Sequence of chain 3.B:
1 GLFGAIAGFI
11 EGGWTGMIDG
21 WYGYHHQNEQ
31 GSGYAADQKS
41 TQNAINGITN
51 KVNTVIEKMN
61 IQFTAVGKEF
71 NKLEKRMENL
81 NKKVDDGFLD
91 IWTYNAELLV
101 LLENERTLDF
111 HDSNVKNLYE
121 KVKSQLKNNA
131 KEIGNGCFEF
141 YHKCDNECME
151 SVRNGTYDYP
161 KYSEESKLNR

This protein binds this small molecule.
Small molecule (SMILES): CC(=O)N[C@H]1[C@H](O[C@H]2[C@H](O)[C@@H](NC(C)=O)CO[C@@H]2CO)O[C@H](CO)[C@@H](O[C@@H]2O[C@H](CO)[C@@H](O)[C@H](O)[C@@H]2O)[C@@H]1O

Binding-site contacts:
Ligand atom O7 contacts residue ASN154 of chain 3.B at 2.9 Å (h-bond).
Ligand atom O5 contacts residue ASN154 of chain 3.B at 2.4 Å (h-bond).
Ligand atom C5 contacts residue ASN154 of chain 3.B at 3.6 Å.
Ligand atom N2 contacts residue ASN154 of chain 3.B at 2.9 Å (h-bond).
Ligand atom C1 contacts residue GLU150 of chain 3.B at 4.4 Å.
Ligand atom C3 contacts residue ASN154 of chain 3.B at 3.8 Å.
Ligand atom C1 contacts residue THR156 of chain 3.B at 3.3 Å.
Ligand atom C8 contacts residue LYS161 of chain 3.B at 3.8 Å.
Ligand atom C1 contacts residue GLU147 of chain 3.B at 4.4 Å.
Ligand atom C8 contacts residue GLU147 of chain 3.B at 3.4 Å.
Ligand atom C8 contacts residue SER151 of chain 3.B at 4.4 Å.
Ligand atom C6 contacts residue GLU150 of chain 3.B at 4.4 Å.
Ligand atom C1 contacts residue SER151 of chain 3.B at 4.4 Å.
Ligand atom O5 contacts residue SER151 of chain 3.B at 4.0 Å.
Ligand atom C6 contacts residue SER151 of chain 3.B at 4.1 Å.
Ligand atom C3 contacts residue THR156 of chain 3.B at 4.2 Å.
Ligand atom O5 contacts residue THR156 of chain 3.B at 4.0 Å.
Ligand atom C6 contacts residue GLU147 of chain 3.B at 3.7 Å.
Ligand atom O6 contacts residue GLU147 of chain 3.B at 4.2 Å.
Ligand atom C3 contacts residue GLU147 of chain 3.B at 3.5 Å.
Ligand atom C7 contacts residue GLU147 of chain 3.B at 3.5 Å.
Ligand atom C4 contacts residue ASN154 of chain 3.B at 4.2 Å.
Ligand atom N2 contacts residue GLU147 of chain 3.B at 2.7 Å (salt-bridge).
Ligand atom C2 contacts residue THR156 of chain 3.B at 4.1 Å.
Ligand atom C5 contacts residue SER151 of chain 3.B at 4.2 Å.
Ligand atom C2 contacts residue ASN154 of chain 3.B at 2.4 Å.
Ligand atom C7 contacts residue THR156 of chain 3.B at 4.4 Å.
Ligand atom O6 contacts residue GLU150 of chain 3.B at 4.0 Å.
Ligand atom C2 contacts residue GLU147 of chain 3.B at 3.6 Å.
Ligand atom O3 contacts residue GLU147 of chain 3.B at 3.8 Å.
Ligand atom N2 contacts residue THR156 of chain 3.B at 3.8 Å.
Ligand atom C8 contacts residue TYR162 of chain 3.B at 4.4 Å (hydrophobic).
Ligand atom C5 contacts residue THR156 of chain 3.B at 3.9 Å.
Ligand atom C1 contacts residue ASN154 of chain 3.B at 1.4 Å.
Ligand atom O5 contacts residue GLU150 of chain 3.B at 3.8 Å.
Ligand atom C8 contacts residue THR156 of chain 3.B at 4.3 Å.
Ligand atom C8 contacts residue ASN154 of chain 3.B at 4.3 Å.
Ligand atom C7 contacts residue ASN154 of chain 3.B at 3.0 Å.